Sequence of chain 51.B:
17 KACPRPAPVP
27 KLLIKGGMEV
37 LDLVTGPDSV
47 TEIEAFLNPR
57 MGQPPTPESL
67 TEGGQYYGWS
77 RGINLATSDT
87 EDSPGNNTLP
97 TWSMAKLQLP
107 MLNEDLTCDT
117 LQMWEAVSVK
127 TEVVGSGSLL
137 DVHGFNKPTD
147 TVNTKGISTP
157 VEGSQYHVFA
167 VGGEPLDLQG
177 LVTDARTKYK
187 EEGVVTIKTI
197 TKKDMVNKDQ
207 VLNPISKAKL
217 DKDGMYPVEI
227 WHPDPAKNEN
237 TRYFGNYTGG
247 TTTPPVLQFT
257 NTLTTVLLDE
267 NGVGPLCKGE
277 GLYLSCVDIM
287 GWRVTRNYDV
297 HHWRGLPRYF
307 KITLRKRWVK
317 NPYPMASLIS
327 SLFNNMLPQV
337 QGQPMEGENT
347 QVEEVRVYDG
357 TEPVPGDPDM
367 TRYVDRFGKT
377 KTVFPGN

Sequence of chain 51.C:
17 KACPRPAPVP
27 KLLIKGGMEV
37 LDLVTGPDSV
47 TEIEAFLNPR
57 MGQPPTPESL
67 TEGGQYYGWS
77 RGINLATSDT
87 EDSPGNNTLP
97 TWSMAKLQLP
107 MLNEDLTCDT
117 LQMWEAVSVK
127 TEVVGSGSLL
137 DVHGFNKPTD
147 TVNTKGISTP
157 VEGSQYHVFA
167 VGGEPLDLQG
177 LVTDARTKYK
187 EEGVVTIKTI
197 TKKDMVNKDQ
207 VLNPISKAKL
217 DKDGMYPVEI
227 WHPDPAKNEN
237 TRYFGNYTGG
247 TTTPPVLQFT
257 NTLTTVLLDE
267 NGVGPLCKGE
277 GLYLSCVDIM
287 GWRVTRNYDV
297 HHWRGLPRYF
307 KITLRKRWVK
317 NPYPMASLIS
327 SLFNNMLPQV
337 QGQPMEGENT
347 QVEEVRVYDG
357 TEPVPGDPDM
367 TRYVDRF

The small molecule below binds the protein below.
Small molecule (SMILES): CC(=O)N[C@H]1[C@H]([C@H](O)[C@H](O)CO)O[C@@](O[C@H]2[C@@H](O)[C@@H](CO)O[C@@H](O[C@H]3[C@H](O)[C@@H](O)[C@H](O)O[C@@H]3CO)[C@@H]2O)(C(=O)O)C[C@@H]1O

Binding-site contacts:
Ligand atom C2 contacts residue GLY78 of chain 51.B at 3.9 Å.
Ligand atom C4 contacts residue HIS298 of chain 51.B at 3.5 Å.
Ligand atom C1 contacts residue TYR72 of chain 51.B at 3.7 Å (hydrophobic).
Ligand atom C11 contacts residue TYR72 of chain 51.B at 3.5 Å (hydrophobic).
Ligand atom C1 contacts residue GLY78 of chain 51.B at 4.1 Å.
Ligand atom C1 contacts residue ARG77 of chain 51.B at 3.3 Å.
Ligand atom O4 contacts residue VAL296 of chain 51.B at 4.2 Å.
Ligand atom C3 contacts residue GLY78 of chain 51.B at 3.8 Å.
Ligand atom C6 contacts residue TYR72 of chain 51.B at 3.9 Å (hydrophobic).
Ligand atom O6 contacts residue ASN93 of chain 51.B at 3.5 Å (h-bond).
Ligand atom C5 contacts residue TYR72 of chain 51.B at 3.7 Å (hydrophobic).
Ligand atom C5 contacts residue ARG77 of chain 51.B at 4.2 Å.
Ligand atom C3 contacts residue ARG77 of chain 51.B at 4.0 Å.
Ligand atom O3 contacts residue VAL296 of chain 51.B at 3.9 Å.
Ligand atom C3 contacts residue GLY78 of chain 51.B at 3.8 Å.
Ligand atom O1A contacts residue GLY78 of chain 51.B at 3.9 Å.
Ligand atom C10 contacts residue TYR72 of chain 51.B at 3.6 Å (hydrophobic).
Ligand atom O4 contacts residue ASN80 of chain 51.B at 4.3 Å.
Ligand atom C4 contacts residue TYR72 of chain 51.B at 3.9 Å (hydrophobic).
Ligand atom O1A contacts residue TYR72 of chain 51.B at 3.0 Å.
Ligand atom O4 contacts residue THR291 of chain 51.B at 3.3 Å.
Ligand atom C9 contacts residue ARG77 of chain 51.B at 3.5 Å.
Ligand atom C6 contacts residue ASN93 of chain 51.B at 3.2 Å.
Ligand atom C4 contacts residue ARG77 of chain 51.B at 3.8 Å.
Ligand atom O4 contacts residue HIS298 of chain 51.B at 3.1 Å (h-bond).
Ligand atom N5 contacts residue TYR72 of chain 51.B at 2.8 Å (h-bond).
Ligand atom C4 contacts residue GLY78 of chain 51.B at 3.3 Å.
Ligand atom O1B contacts residue TYR72 of chain 51.B at 3.8 Å.
Ligand atom C3 contacts residue HIS298 of chain 51.B at 3.5 Å.
Ligand atom C5 contacts residue ASN93 of chain 51.B at 4.0 Å.
Ligand atom O4 contacts residue GLY78 of chain 51.B at 3.1 Å.
Ligand atom O3 contacts residue GLY78 of chain 51.B at 3.0 Å.
Ligand atom C11 contacts residue ASP85 of chain 51.C at 3.7 Å.
Ligand atom O3 contacts residue ARG77 of chain 51.B at 4.1 Å.
Ligand atom O1A contacts residue ARG77 of chain 51.B at 3.2 Å (salt-bridge).
Ligand atom C3 contacts residue VAL296 of chain 51.B at 3.5 Å (hydrophobic).
Ligand atom C2 contacts residue VAL296 of chain 51.B at 4.3 Å (hydrophobic).
Ligand atom O1B contacts residue ARG77 of chain 51.B at 2.7 Å (salt-bridge).
Ligand atom O3 contacts residue ASN80 of chain 51.B at 3.9 Å.
Ligand atom O4 contacts residue ILE79 of chain 51.B at 3.8 Å.